Sequence of chain 1.A:
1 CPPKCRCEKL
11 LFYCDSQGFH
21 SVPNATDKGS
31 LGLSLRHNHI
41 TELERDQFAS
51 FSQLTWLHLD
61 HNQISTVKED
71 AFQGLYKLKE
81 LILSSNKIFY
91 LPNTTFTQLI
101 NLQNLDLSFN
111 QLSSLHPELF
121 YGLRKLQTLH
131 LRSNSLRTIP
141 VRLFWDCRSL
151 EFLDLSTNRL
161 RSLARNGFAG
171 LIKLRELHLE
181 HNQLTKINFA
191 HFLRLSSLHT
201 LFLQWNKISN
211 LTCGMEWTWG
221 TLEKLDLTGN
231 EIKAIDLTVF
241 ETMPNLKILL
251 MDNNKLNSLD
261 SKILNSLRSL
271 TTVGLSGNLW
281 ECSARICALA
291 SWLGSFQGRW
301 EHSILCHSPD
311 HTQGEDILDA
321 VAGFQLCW

Binding-site contacts:
Ligand atom C1 contacts residue ASN24 of chain 1.A at 1.4 Å.
Ligand atom C8 contacts residue ASN24 of chain 1.A at 4.2 Å.
Ligand atom C7 contacts residue ASN24 of chain 1.A at 3.0 Å.
Ligand atom C4 contacts residue ASN24 of chain 1.A at 4.2 Å.
Ligand atom N2 contacts residue ASN24 of chain 1.A at 2.8 Å (h-bond).
Ligand atom C3 contacts residue ASN24 of chain 1.A at 3.8 Å.
Ligand atom C2 contacts residue ASN24 of chain 1.A at 2.4 Å.
Ligand atom O5 contacts residue ASN24 of chain 1.A at 2.4 Å (h-bond).
Ligand atom O7 contacts residue ASN24 of chain 1.A at 2.9 Å (h-bond).
Ligand atom C5 contacts residue ASN24 of chain 1.A at 3.7 Å.

The small molecule below binds the protein below.
Small molecule (SMILES): CC(=O)N[C@@H]1[C@@H](O)[C@H](O)[C@@H](CO)O[C@H]1O